This small molecule binds to this protein.
Small molecule (SMILES): CC(=O)N[C@H]1[C@H](O[C@H]2[C@H](O[C@@H]3O[C@@H](C)[C@@H](O)[C@@H](O)[C@@H]3O)[C@@H](NC(C)=O)CO[C@@H]2CO)O[C@H](CO)[C@@H](O)[C@@H]1O

Binding-site contacts:
Ligand atom C8 contacts residue ASP116 of chain 1.A at 3.4 Å.
Ligand atom O7 contacts residue TYR119 of chain 1.A at 3.9 Å.
Ligand atom C7 contacts residue TYR119 of chain 1.A at 4.1 Å (hydrophobic).
Ligand atom C8 contacts residue TYR119 of chain 1.A at 3.7 Å (hydrophobic).
Ligand atom C3 contacts residue ASN111 of chain 1.A at 3.8 Å.
Ligand atom C5 contacts residue ASN111 of chain 1.A at 3.7 Å.
Ligand atom C7 contacts residue ASN111 of chain 1.A at 3.3 Å.
Ligand atom O7 contacts residue ARG101 of chain 1.A at 3.9 Å.
Ligand atom C4 contacts residue ASN111 of chain 1.A at 4.2 Å.
Ligand atom O2 contacts residue ASP116 of chain 1.A at 4.0 Å.
Ligand atom C8 contacts residue ASN111 of chain 1.A at 4.4 Å.
Ligand atom N2 contacts residue ASN111 of chain 1.A at 2.8 Å (h-bond).
Ligand atom C8 contacts residue SER118 of chain 1.A at 3.8 Å.
Ligand atom C2 contacts residue ASN111 of chain 1.A at 2.4 Å.
Ligand atom O7 contacts residue ASN111 of chain 1.A at 3.5 Å (h-bond).
Ligand atom C1 contacts residue ASN111 of chain 1.A at 1.4 Å.
Ligand atom O5 contacts residue ASN111 of chain 1.A at 2.4 Å (h-bond).

Sequence of chain 1.A:
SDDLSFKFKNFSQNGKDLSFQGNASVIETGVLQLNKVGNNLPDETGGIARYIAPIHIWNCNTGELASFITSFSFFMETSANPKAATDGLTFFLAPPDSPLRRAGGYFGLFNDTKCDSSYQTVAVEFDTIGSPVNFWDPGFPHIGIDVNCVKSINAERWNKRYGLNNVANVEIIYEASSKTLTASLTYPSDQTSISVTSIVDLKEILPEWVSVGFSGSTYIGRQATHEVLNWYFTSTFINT